Binding-site contacts:
Ligand atom C10 contacts residue CYS31 of chain 1.A at 3.7 Å (hydrophobic).
Ligand atom C1 contacts residue MET83 of chain 1.A at 3.9 Å (hydrophobic).
Ligand atom C8 contacts residue TYR70 of chain 1.A at 3.7 Å (hydrophobic).
Ligand atom O4 contacts residue ASN82 of chain 1.A at 2.9 Å (h-bond).
Ligand atom S1 contacts residue PRO33 of chain 1.A at 3.9 Å.
Ligand atom O2 contacts residue GLY81 of chain 1.A at 3.9 Å.
Ligand atom C4 contacts residue PRO33 of chain 1.A at 3.8 Å (hydrophobic).
Ligand atom O2 contacts residue MET83 of chain 1.A at 3.0 Å (h-bond).
Ligand atom C10 contacts residue ARG51 of chain 1.A at 3.5 Å.
Ligand atom C13 contacts residue TYR30 of chain 1.A at 3.4 Å (hydrophobic).
Ligand atom O9 contacts residue ARG51 of chain 1.A at 3.8 Å.
Ligand atom C13 contacts residue CYS31 of chain 1.A at 3.4 Å (hydrophobic).
Ligand atom C2 contacts residue SER118 of chain 1.A at 3.5 Å.
Ligand atom C6 contacts residue TYR70 of chain 1.A at 3.4 Å (hydrophobic).
Ligand atom C contacts residue MET83 of chain 1.A at 3.9 Å (hydrophobic).
Ligand atom O9 contacts residue TYR70 of chain 1.A at 3.7 Å.
Ligand atom O2 contacts residue ASN82 of chain 1.A at 3.3 Å (h-bond).
Ligand atom C1 contacts residue ASN82 of chain 1.A at 3.7 Å.
Ligand atom O5 contacts residue ASN82 of chain 1.A at 3.9 Å.
Ligand atom O4 contacts residue GLY81 of chain 1.A at 3.0 Å.
Ligand atom C10 contacts residue ASN82 of chain 1.A at 4.0 Å.
Ligand atom S1 contacts residue LEU153 of chain 1.A at 3.9 Å.
Ligand atom C7 contacts residue TYR70 of chain 1.A at 3.6 Å (hydrophobic).
Ligand atom S1 contacts residue PHE120 of chain 1.A at 4.0 Å.
Ligand atom C1 contacts residue GLY81 of chain 1.A at 4.0 Å.
Ligand atom C3 contacts residue PRO33 of chain 1.A at 3.9 Å (hydrophobic).
Ligand atom O4 contacts residue CYS31 of chain 1.A at 3.5 Å (h-bond).
Ligand atom O2 contacts residue CYS31 of chain 1.A at 3.6 Å.
Ligand atom O5 contacts residue TYR32 of chain 1.A at 3.7 Å.
Ligand atom O5 contacts residue CYS31 of chain 1.A at 3.8 Å.
Ligand atom C contacts residue TYR130 of chain 1.A at 3.8 Å (hydrophobic).
Ligand atom C contacts residue LEU80 of chain 1.A at 3.6 Å (hydrophobic).
Ligand atom O3 contacts residue SER118 of chain 1.A at 3.7 Å.
Ligand atom C10 contacts residue PRO33 of chain 1.A at 4.0 Å (hydrophobic).
Ligand atom O5 contacts residue ARG51 of chain 1.A at 2.8 Å (salt-bridge).
Ligand atom N5 contacts residue TYR70 of chain 1.A at 3.7 Å.
Ligand atom O4 contacts residue ARG51 of chain 1.A at 2.9 Å (salt-bridge).
Ligand atom O4 contacts residue TYR70 of chain 1.A at 3.9 Å.
Ligand atom O5 contacts residue PRO33 of chain 1.A at 3.4 Å.
Ligand atom O3 contacts residue LEU80 of chain 1.A at 4.0 Å.

Sequence of chain 1.A:
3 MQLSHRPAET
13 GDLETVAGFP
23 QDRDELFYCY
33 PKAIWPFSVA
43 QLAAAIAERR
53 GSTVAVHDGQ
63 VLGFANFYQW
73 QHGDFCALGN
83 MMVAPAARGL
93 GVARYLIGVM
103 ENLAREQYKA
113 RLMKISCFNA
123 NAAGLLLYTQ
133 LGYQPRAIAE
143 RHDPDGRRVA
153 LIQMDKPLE

This protein binds this small molecule.
Small molecule (SMILES): CC(=O)OCC1=C(C(=O)O)N2C(=O)[C@@H](N)[C@H]2SC1